Binding-site contacts:
Ligand atom O2D contacts residue VAL153 of chain 1.A at 3.1 Å.
Ligand atom O5D contacts residue THR144 of chain 1.A at 3.4 Å.
Ligand atom O2B contacts residue GLY98 of chain 1.A at 3.0 Å (h-bond).
Ligand atom N7 contacts residue THR140 of chain 1.A at 2.9 Å (h-bond).
Ligand atom O1B contacts residue THR193 of chain 1.A at 3.4 Å.
Ligand atom N1 contacts residue GLY184 of chain 1.A at 3.4 Å.
Ligand atom O3D contacts residue LYS162 of chain 1.A at 3.2 Å (salt-bridge).
Ligand atom N9 contacts residue LEU189 of chain 1.A at 3.6 Å.
Ligand atom O2D contacts residue LYS162 of chain 1.A at 2.9 Å (salt-bridge).
Ligand atom N6 contacts residue MSE181 of chain 1.A at 3.4 Å (h-bond).
Ligand atom PB contacts residue GLY98 of chain 1.A at 3.6 Å.
Ligand atom C2 contacts residue GLY184 of chain 1.A at 3.7 Å.
Ligand atom O3D contacts residue ASN71 of chain 1.A at 3.2 Å (h-bond).
Ligand atom C8 contacts residue THR140 of chain 1.A at 3.7 Å.
Ligand atom O2B contacts residue THR141 of chain 1.A at 2.7 Å (h-bond).
Ligand atom C4D contacts residue SER99 of chain 1.A at 3.6 Å.
Ligand atom O4D contacts residue THR144 of chain 1.A at 3.6 Å.
Ligand atom O1A contacts residue GLY97 of chain 1.A at 3.5 Å.
Ligand atom C3D contacts residue ASN71 of chain 1.A at 3.6 Å.
Ligand atom O1A contacts residue GLY98 of chain 1.A at 3.5 Å (h-bond).
Ligand atom N7 contacts residue THR141 of chain 1.A at 3.4 Å.
Ligand atom O1A contacts residue SER99 of chain 1.A at 3.1 Å (h-bond).
Ligand atom O2A contacts residue PRO70 of chain 1.A at 3.6 Å.
Ligand atom O2B contacts residue GLY97 of chain 1.A at 3.2 Å.
Ligand atom O2' contacts residue ASP39 of chain 1.A at 2.9 Å (salt-bridge).
Ligand atom C4 contacts residue LEU189 of chain 1.A at 3.6 Å (hydrophobic).
Ligand atom N6 contacts residue THR140 of chain 1.A at 3.1 Å (h-bond).
Ligand atom O5D contacts residue GLY98 of chain 1.A at 3.1 Å (h-bond).
Ligand atom O4D contacts residue GLY98 of chain 1.A at 3.3 Å.
Ligand atom O2' contacts residue THR41 of chain 1.A at 3.0 Å.
Ligand atom O2A contacts residue SER99 of chain 1.A at 2.6 Å (h-bond).
Ligand atom O4' contacts residue LEU189 of chain 1.A at 3.5 Å.
Ligand atom C2' contacts residue ASP39 of chain 1.A at 3.4 Å.
Ligand atom N1 contacts residue MSE185 of chain 1.A at 3.4 Å (h-bond).
Ligand atom O5D contacts residue SER99 of chain 1.A at 3.6 Å.
Ligand atom O1A contacts residue PRO100 of chain 1.A at 3.5 Å.
Ligand atom C8 contacts residue THR141 of chain 1.A at 3.5 Å.
Ligand atom O1D contacts residue PGO1 of chain 1.F at 3.5 Å (h-bond).
Ligand atom PA contacts residue SER99 of chain 1.A at 3.6 Å.
Ligand atom C2D contacts residue HIS277 of chain 1.A at 3.6 Å.

Sequence of chain 1.A:
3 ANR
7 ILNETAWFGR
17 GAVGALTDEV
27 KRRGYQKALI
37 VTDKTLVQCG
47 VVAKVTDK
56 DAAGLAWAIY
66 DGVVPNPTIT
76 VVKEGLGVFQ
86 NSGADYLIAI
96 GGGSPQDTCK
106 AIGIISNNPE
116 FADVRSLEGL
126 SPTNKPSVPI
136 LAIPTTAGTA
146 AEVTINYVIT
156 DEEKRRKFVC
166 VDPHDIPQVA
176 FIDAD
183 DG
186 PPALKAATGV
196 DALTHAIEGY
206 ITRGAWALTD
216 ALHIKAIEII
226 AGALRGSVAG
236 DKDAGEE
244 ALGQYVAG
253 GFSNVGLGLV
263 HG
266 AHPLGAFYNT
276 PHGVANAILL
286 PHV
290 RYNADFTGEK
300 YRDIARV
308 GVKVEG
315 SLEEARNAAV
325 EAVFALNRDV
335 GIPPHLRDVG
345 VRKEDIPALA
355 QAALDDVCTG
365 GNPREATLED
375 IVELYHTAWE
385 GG

A protein and the small-molecule ligand that binds it are described below.
Small molecule (SMILES): Nc1ncnc2c1ncn2[C@@H]1O[C@H](CO[P](=O)(O)O[P](=O)(O)OC[C@H]2O[C@@H](O)[C@H](O)[C@@H]2O)[C@@H](O)[C@H]1O